Sequence of chain 47.G:
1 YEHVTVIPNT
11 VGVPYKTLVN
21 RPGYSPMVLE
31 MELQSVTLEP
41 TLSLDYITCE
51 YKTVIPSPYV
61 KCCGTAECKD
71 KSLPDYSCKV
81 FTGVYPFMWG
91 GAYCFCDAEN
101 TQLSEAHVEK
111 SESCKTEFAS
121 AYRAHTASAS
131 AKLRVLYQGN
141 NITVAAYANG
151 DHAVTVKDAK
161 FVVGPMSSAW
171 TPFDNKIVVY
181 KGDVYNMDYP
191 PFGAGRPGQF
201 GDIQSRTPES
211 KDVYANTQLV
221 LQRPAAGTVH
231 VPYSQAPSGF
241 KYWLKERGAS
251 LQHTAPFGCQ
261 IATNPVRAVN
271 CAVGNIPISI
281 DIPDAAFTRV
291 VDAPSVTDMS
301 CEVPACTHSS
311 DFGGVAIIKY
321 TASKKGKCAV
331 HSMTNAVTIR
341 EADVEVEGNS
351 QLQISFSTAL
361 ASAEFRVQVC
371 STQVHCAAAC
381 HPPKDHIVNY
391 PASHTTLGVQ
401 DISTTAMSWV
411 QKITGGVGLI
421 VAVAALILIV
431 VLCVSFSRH

This small molecule binds to this protein.
Small molecule (SMILES): CC(=O)N[C@@H]1[C@@H](O)[C@H](O)[C@@H](CO)O[C@H]1O

Binding-site contacts:
Ligand atom C5 contacts residue ASN259 of chain 47.H at 3.6 Å.
Ligand atom N2 contacts residue ASN259 of chain 47.H at 2.9 Å (h-bond).
Ligand atom C6 contacts residue LYS115 of chain 47.G at 4.1 Å.
Ligand atom O6 contacts residue THR116 of chain 47.G at 3.3 Å.
Ligand atom O5 contacts residue ASN259 of chain 47.H at 2.3 Å (h-bond).
Ligand atom C1 contacts residue ASN259 of chain 47.H at 1.4 Å.
Ligand atom O5 contacts residue THR116 of chain 47.G at 3.9 Å.
Ligand atom O6 contacts residue LYS115 of chain 47.G at 4.2 Å.
Ligand atom C5 contacts residue THR116 of chain 47.G at 4.5 Å.
Ligand atom C6 contacts residue THR116 of chain 47.G at 3.8 Å.
Ligand atom O7 contacts residue LYS181 of chain 47.G at 4.2 Å.
Ligand atom O7 contacts residue ASN259 of chain 47.H at 2.9 Å (h-bond).
Ligand atom C8 contacts residue ASN259 of chain 47.H at 4.4 Å.
Ligand atom C7 contacts residue ASN259 of chain 47.H at 3.1 Å.
Ligand atom C4 contacts residue ASN259 of chain 47.H at 4.2 Å.
Ligand atom C2 contacts residue ASN259 of chain 47.H at 2.4 Å.
Ligand atom C3 contacts residue ASN259 of chain 47.H at 3.8 Å.

Sequence of chain 47.H:
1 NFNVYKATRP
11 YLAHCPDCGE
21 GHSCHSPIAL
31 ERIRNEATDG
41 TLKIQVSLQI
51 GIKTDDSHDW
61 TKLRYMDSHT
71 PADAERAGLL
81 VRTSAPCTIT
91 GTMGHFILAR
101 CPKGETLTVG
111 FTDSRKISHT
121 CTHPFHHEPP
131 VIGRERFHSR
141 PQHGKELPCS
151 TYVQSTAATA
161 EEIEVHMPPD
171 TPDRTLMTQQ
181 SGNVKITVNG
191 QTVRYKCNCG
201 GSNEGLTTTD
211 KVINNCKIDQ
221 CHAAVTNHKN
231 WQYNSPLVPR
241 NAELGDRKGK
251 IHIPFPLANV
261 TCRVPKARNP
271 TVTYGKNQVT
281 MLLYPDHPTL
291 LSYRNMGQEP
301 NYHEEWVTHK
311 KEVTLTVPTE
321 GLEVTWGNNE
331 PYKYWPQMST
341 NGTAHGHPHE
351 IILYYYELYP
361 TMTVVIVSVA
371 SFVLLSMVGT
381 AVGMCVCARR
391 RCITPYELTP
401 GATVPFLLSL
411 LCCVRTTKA